This protein binds this small molecule.
Small molecule (SMILES): CC(C)C[C@H](NC(=O)[C@H](CC1=CN=C2C=CC=CC12)NC(=O)[C@H](C)NC(=O)[C@H](C)N)C(=O)N[C@@H](Cc1ccccc1)C(=O)N[C@@H](CCC(=O)O)C(=O)N[C@@H](C)C=O

Binding-site contacts:
Ligand atom N contacts residue GLU44 of chain 8.A at 3.0 Å (salt-bridge).
Ligand atom CE2 contacts residue VAL40 of chain 8.A at 3.6 Å (hydrophobic).
Ligand atom CE1 contacts residue SER38 of chain 3.A at 3.8 Å.
Ligand atom O contacts residue ALA206 of chain 3.A at 3.2 Å.
Ligand atom CE3 contacts residue LEU41 of chain 8.A at 3.8 Å (hydrophobic).
Ligand atom CZ contacts residue SER38 of chain 3.A at 3.3 Å.
Ligand atom CD1 contacts residue VAL40 of chain 8.A at 3.8 Å (hydrophobic).
Ligand atom N contacts residue VAL205 of chain 3.A at 2.8 Å (h-bond).
Ligand atom CG contacts residue VAL40 of chain 8.A at 3.7 Å (hydrophobic).
Ligand atom CH2 contacts residue ILE37 of chain 8.A at 3.8 Å (hydrophobic).
Ligand atom CA contacts residue GLU44 of chain 8.A at 3.9 Å.
Ligand atom O contacts residue ASN207 of chain 3.A at 3.1 Å (h-bond).
Ligand atom CD1 contacts residue SER38 of chain 3.A at 3.6 Å.
Ligand atom O contacts residue VAL205 of chain 3.A at 3.0 Å (h-bond).
Ligand atom CZ2 contacts residue ASN207 of chain 3.A at 3.7 Å.
Ligand atom CD1 contacts residue ASN207 of chain 3.A at 3.5 Å.
Ligand atom CZ2 contacts residue ASN74 of chain 8.A at 3.5 Å.
Ligand atom N contacts residue GLU44 of chain 8.A at 3.0 Å (salt-bridge).
Ligand atom CB contacts residue GLU44 of chain 8.A at 3.6 Å.
Ligand atom CD2 contacts residue VAL40 of chain 8.A at 3.5 Å (hydrophobic).
Ligand atom CZ2 contacts residue ARG34 of chain 3.A at 3.7 Å.
Ligand atom O contacts residue LYS204 of chain 3.A at 3.8 Å.
Ligand atom C contacts residue LEU203 of chain 3.A at 3.4 Å (hydrophobic).
Ligand atom C contacts residue VAL205 of chain 3.A at 3.5 Å (hydrophobic).
Ligand atom NE1 contacts residue ASN207 of chain 3.A at 3.6 Å (h-bond).
Ligand atom NE1 contacts residue VAL40 of chain 8.A at 3.7 Å.
Ligand atom CA contacts residue VAL205 of chain 3.A at 3.8 Å (hydrophobic).
Ligand atom CA contacts residue VAL205 of chain 3.A at 3.2 Å (hydrophobic).
Ligand atom NE1 contacts residue ASN74 of chain 8.A at 2.8 Å (h-bond).
Ligand atom CE2 contacts residue GLU45 of chain 3.A at 3.8 Å.
Ligand atom CD2 contacts residue GLU45 of chain 3.A at 3.7 Å.
Ligand atom CA contacts residue GLU44 of chain 8.A at 3.8 Å.
Ligand atom CD1 contacts residue ASN74 of chain 8.A at 3.7 Å.
Ligand atom O contacts residue VAL205 of chain 3.A at 3.6 Å (h-bond).
Ligand atom CD2 contacts residue LEU41 of chain 3.A at 3.5 Å (hydrophobic).
Ligand atom CZ contacts residue ALA42 of chain 3.A at 3.5 Å (hydrophobic).
Ligand atom CH2 contacts residue ARG34 of chain 3.A at 3.5 Å.
Ligand atom O contacts residue ASN207 of chain 3.A at 2.8 Å (h-bond).
Ligand atom C contacts residue GLU44 of chain 8.A at 3.4 Å.
Ligand atom CE2 contacts residue ASN207 of chain 3.A at 3.5 Å.

Sequence of chain 8.A:
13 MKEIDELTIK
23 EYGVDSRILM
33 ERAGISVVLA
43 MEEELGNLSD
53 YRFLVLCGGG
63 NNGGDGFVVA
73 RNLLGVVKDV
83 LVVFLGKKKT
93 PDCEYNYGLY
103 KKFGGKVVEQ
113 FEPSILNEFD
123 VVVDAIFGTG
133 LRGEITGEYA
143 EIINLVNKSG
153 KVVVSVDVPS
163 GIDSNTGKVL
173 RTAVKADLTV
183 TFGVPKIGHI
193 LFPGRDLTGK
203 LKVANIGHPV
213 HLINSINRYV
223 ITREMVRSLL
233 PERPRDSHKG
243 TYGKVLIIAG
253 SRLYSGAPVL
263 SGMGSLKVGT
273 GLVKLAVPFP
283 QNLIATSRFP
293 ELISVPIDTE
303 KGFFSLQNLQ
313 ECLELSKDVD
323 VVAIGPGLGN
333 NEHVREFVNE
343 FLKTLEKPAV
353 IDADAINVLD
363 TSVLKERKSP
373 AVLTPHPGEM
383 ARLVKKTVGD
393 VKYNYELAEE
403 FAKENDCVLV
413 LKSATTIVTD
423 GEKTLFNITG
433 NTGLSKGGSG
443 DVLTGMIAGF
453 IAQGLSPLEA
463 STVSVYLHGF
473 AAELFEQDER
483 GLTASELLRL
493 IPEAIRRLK

Sequence of chain 3.A:
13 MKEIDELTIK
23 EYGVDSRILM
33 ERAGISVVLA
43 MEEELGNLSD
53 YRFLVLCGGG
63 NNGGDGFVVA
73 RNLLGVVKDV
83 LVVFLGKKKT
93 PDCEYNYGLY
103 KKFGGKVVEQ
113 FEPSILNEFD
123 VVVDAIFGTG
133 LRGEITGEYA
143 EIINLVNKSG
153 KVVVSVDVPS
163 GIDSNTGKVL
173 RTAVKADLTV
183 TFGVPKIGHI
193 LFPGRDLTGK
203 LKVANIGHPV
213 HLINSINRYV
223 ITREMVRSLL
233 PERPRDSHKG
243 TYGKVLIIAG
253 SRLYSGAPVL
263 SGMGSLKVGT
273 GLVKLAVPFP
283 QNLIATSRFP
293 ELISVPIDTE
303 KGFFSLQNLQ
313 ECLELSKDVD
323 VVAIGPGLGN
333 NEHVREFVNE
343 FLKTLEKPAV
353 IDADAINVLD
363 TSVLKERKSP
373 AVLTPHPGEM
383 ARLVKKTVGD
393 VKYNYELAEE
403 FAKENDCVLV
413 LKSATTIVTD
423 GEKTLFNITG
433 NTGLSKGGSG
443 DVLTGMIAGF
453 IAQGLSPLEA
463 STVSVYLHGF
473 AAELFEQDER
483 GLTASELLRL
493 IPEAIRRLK